Sequence of chain 1.M:
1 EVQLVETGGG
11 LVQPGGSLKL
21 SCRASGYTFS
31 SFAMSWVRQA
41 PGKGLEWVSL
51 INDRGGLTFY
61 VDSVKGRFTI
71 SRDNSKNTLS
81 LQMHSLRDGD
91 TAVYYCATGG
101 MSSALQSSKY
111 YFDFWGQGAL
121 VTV

This protein binds this small molecule.
Small molecule (SMILES): CC(=O)N[C@@H]1[C@@H](O)[C@H](O)[C@@H](CO)O[C@H]1O

Sequence of chain 1.L:
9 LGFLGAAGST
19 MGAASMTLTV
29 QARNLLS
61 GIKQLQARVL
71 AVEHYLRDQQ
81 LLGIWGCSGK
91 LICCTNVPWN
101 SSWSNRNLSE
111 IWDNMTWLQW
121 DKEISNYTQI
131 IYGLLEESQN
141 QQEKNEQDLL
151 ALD

Binding-site contacts:
Ligand atom C4 contacts residue ASN107 of chain 1.L at 4.1 Å.
Ligand atom C4 contacts residue GLU110 of chain 1.L at 4.0 Å.
Ligand atom N2 contacts residue ASN107 of chain 1.L at 2.8 Å (h-bond).
Ligand atom C6 contacts residue ASN107 of chain 1.L at 4.5 Å.
Ligand atom C6 contacts residue SER109 of chain 1.L at 4.3 Å.
Ligand atom O5 contacts residue ASN107 of chain 1.L at 2.4 Å (h-bond).
Ligand atom C3 contacts residue ASN107 of chain 1.L at 3.6 Å.
Ligand atom O3 contacts residue GLU110 of chain 1.L at 4.3 Å.
Ligand atom C6 contacts residue SER107 of chain 1.M at 4.5 Å.
Ligand atom O7 contacts residue ASN107 of chain 1.L at 4.3 Å.
Ligand atom C8 contacts residue ILE111 of chain 1.L at 4.4 Å (hydrophobic).
Ligand atom C3 contacts residue GLU110 of chain 1.L at 4.3 Å.
Ligand atom O5 contacts residue SER109 of chain 1.L at 4.5 Å.
Ligand atom C2 contacts residue ASN107 of chain 1.L at 2.3 Å.
Ligand atom C2 contacts residue GLU110 of chain 1.L at 4.0 Å.
Ligand atom C1 contacts residue ASN107 of chain 1.L at 1.4 Å.
Ligand atom C8 contacts residue ASN107 of chain 1.L at 3.7 Å.
Ligand atom C5 contacts residue ASN107 of chain 1.L at 3.7 Å.
Ligand atom C7 contacts residue ASN107 of chain 1.L at 3.4 Å.
Ligand atom C8 contacts residue GLU110 of chain 1.L at 3.6 Å.